The protein below binds the small molecule below.
Small molecule (SMILES): CC(=O)N[C@H]1[C@H](O[C@H]2[C@H](O)[C@@H](NC(C)=O)CO[C@@H]2CO)O[C@H](CO)[C@@H](O[C@@H]2O[C@H](CO)[C@@H](O)[C@H](O[C@H]3O[C@H](CO)[C@@H](O)[C@H](O)[C@@H]3O[C@H]3O[C@H](CO)[C@@H](O)[C@H](O)[C@@H]3O[C@H]3O[C@H](CO)[C@@H](O)[C@H](O)[C@@H]3O)[C@@H]2O)[C@@H]1O

Sequence of chain 1.A:
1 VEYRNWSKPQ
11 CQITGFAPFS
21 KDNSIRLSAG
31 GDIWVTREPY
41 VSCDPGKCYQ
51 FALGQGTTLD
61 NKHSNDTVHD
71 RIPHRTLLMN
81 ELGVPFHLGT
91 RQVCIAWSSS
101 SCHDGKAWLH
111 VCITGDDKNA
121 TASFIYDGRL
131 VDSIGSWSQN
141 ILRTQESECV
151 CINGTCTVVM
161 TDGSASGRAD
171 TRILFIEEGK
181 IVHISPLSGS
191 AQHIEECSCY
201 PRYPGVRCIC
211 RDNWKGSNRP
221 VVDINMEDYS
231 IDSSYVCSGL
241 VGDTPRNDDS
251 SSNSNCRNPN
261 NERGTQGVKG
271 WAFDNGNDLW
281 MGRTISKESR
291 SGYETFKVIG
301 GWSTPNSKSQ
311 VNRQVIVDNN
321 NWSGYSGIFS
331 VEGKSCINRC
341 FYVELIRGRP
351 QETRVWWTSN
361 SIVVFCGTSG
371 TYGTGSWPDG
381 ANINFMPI

Binding-site contacts:
Ligand atom C5 contacts residue GLN310 of chain 1.A at 3.8 Å.
Ligand atom O3 contacts residue ASP249 of chain 1.A at 3.8 Å.
Ligand atom O5 contacts residue ASP249 of chain 1.A at 3.5 Å.
Ligand atom C6 contacts residue TYR372 of chain 1.A at 3.4 Å (hydrophobic).
Ligand atom C7 contacts residue ASN119 of chain 2.B at 3.8 Å.
Ligand atom O4 contacts residue ASN312 of chain 1.A at 3.6 Å.
Ligand atom O4 contacts residue ARG313 of chain 1.A at 3.2 Å (salt-bridge).
Ligand atom C5 contacts residue ASN119 of chain 2.B at 3.6 Å.
Ligand atom C3 contacts residue ASN119 of chain 2.B at 3.8 Å.
Ligand atom C3 contacts residue GLN310 of chain 1.A at 3.5 Å.
Ligand atom N2 contacts residue ASN119 of chain 2.B at 2.9 Å (h-bond).
Ligand atom O3 contacts residue SER250 of chain 1.A at 3.4 Å.
Ligand atom C3 contacts residue ASN312 of chain 1.A at 3.6 Å.
Ligand atom C6 contacts residue LYS308 of chain 1.A at 3.4 Å.
Ligand atom O5 contacts residue VAL311 of chain 1.A at 3.7 Å.
Ligand atom O3 contacts residue GLN310 of chain 1.A at 3.5 Å (h-bond).
Ligand atom C4 contacts residue GLN310 of chain 1.A at 3.2 Å.
Ligand atom O6 contacts residue TYR372 of chain 1.A at 3.5 Å.
Ligand atom O2 contacts residue SER250 of chain 1.A at 3.4 Å (h-bond).
Ligand atom O6 contacts residue THR374 of chain 1.A at 3.7 Å.
Ligand atom C2 contacts residue ASN119 of chain 2.B at 2.4 Å.
Ligand atom C6 contacts residue GLN310 of chain 1.A at 3.5 Å.
Ligand atom O5 contacts residue ASN119 of chain 2.B at 2.4 Å (h-bond).
Ligand atom O3 contacts residue VAL311 of chain 1.A at 3.8 Å.
Ligand atom O2 contacts residue ASP249 of chain 1.A at 3.6 Å.
Ligand atom C1 contacts residue ASN119 of chain 2.B at 1.4 Å.
Ligand atom O2 contacts residue ARG313 of chain 1.A at 3.3 Å.
Ligand atom C6 contacts residue GLY373 of chain 1.A at 3.5 Å.
Ligand atom O3 contacts residue ASN312 of chain 1.A at 3.0 Å (h-bond).
Ligand atom O5 contacts residue THR374 of chain 1.A at 3.4 Å.
Ligand atom O6 contacts residue GLY373 of chain 1.A at 2.8 Å (h-bond).
Ligand atom O2 contacts residue VAL311 of chain 1.A at 3.6 Å.
Ligand atom O3 contacts residue GLN310 of chain 1.A at 3.3 Å (h-bond).
Ligand atom C2 contacts residue ARG313 of chain 1.A at 3.8 Å.
Ligand atom O6 contacts residue LYS308 of chain 1.A at 2.8 Å (salt-bridge).
Ligand atom C2 contacts residue GLN310 of chain 1.A at 3.7 Å.
Ligand atom O4 contacts residue ARG313 of chain 1.A at 3.3 Å (salt-bridge).
Ligand atom O5 contacts residue GLY373 of chain 1.A at 3.5 Å.
Ligand atom O4 contacts residue GLN310 of chain 1.A at 3.8 Å.
Ligand atom O2 contacts residue GLN310 of chain 1.A at 2.8 Å (h-bond).

Sequence of chain 2.B:
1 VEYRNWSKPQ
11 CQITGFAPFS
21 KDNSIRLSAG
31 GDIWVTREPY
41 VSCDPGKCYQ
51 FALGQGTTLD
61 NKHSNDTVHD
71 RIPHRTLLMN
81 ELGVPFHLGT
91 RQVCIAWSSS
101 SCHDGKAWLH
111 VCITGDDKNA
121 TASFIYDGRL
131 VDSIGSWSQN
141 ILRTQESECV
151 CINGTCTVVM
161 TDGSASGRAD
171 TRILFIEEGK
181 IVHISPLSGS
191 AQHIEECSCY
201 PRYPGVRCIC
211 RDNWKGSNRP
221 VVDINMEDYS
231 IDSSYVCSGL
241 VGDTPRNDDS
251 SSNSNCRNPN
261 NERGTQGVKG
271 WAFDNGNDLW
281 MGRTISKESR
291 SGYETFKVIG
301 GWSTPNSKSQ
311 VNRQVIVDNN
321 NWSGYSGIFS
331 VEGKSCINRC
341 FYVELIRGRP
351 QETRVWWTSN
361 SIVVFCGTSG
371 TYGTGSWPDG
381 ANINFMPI